The protein below binds the small molecule below.
Small molecule (SMILES): O=C(O)C(=O)CS(=O)(=O)O

Binding-site contacts:
Ligand atom O1S contacts residue ASN122 of chain 2.A at 3.5 Å (h-bond).
Ligand atom O2' contacts residue MG1 of chain 2.C at 2.2 Å.
Ligand atom O1S contacts residue SER123 of chain 2.A at 3.5 Å (h-bond).
Ligand atom O1 contacts residue SER46 of chain 2.A at 2.6 Å (h-bond).
Ligand atom O2' contacts residue GLY47 of chain 2.A at 3.1 Å (h-bond).
Ligand atom C1 contacts residue ASP85 of chain 2.A at 3.3 Å.
Ligand atom O1S contacts residue ARG159 of chain 2.A at 3.1 Å (salt-bridge).
Ligand atom O2' contacts residue ASP85 of chain 2.A at 2.9 Å (salt-bridge).
Ligand atom O1 contacts residue ALA238 of chain 2.A at 3.8 Å.
Ligand atom O3S contacts residue HIS190 of chain 2.A at 3.0 Å (h-bond).
Ligand atom O3S contacts residue SER123 of chain 2.A at 3.9 Å.
Ligand atom C1 contacts residue LEU48 of chain 2.A at 3.8 Å (hydrophobic).
Ligand atom S contacts residue ASN122 of chain 2.A at 3.8 Å.
Ligand atom O2 contacts residue MG1 of chain 2.C at 2.3 Å.
Ligand atom O3S contacts residue ASN122 of chain 2.A at 4.0 Å.
Ligand atom O2 contacts residue ASP85 of chain 2.A at 2.8 Å (salt-bridge).
Ligand atom O1 contacts residue GLY47 of chain 2.A at 4.1 Å.
Ligand atom O3S contacts residue ARG159 of chain 2.A at 4.1 Å.
Ligand atom O2' contacts residue SER46 of chain 2.A at 3.5 Å (h-bond).
Ligand atom O2S contacts residue ASN122 of chain 2.A at 3.2 Å (h-bond).
Ligand atom O2 contacts residue TRP44 of chain 2.A at 3.5 Å.
Ligand atom O2' contacts residue LEU48 of chain 2.A at 2.7 Å (h-bond).
Ligand atom O1S contacts residue MG1 of chain 2.C at 3.4 Å.
Ligand atom C3 contacts residue ARG159 of chain 2.A at 3.3 Å.
Ligand atom C3 contacts residue MG1 of chain 2.C at 3.7 Å.
Ligand atom C1 contacts residue GLY47 of chain 2.A at 3.8 Å.
Ligand atom O2 contacts residue ARG159 of chain 2.A at 2.6 Å (salt-bridge).
Ligand atom C2 contacts residue ASP85 of chain 2.A at 3.5 Å.
Ligand atom O1 contacts residue TRP44 of chain 2.A at 3.6 Å.
Ligand atom O3S contacts residue LEU124 of chain 2.A at 3.2 Å.
Ligand atom S contacts residue LEU124 of chain 2.A at 3.9 Å.
Ligand atom O1 contacts residue MG1 of chain 2.C at 4.0 Å.
Ligand atom O1 contacts residue LEU48 of chain 2.A at 4.1 Å.
Ligand atom C1 contacts residue SER46 of chain 2.A at 3.4 Å.
Ligand atom O2S contacts residue LEU124 of chain 2.A at 3.6 Å.
Ligand atom C2 contacts residue MG1 of chain 2.C at 2.6 Å.
Ligand atom O2S contacts residue LEU48 of chain 2.A at 4.0 Å.
Ligand atom S contacts residue ARG159 of chain 2.A at 3.8 Å.
Ligand atom C1 contacts residue MG1 of chain 2.C at 2.7 Å.
Ligand atom C2 contacts residue ARG159 of chain 2.A at 3.5 Å.

Sequence of chain 2.A:
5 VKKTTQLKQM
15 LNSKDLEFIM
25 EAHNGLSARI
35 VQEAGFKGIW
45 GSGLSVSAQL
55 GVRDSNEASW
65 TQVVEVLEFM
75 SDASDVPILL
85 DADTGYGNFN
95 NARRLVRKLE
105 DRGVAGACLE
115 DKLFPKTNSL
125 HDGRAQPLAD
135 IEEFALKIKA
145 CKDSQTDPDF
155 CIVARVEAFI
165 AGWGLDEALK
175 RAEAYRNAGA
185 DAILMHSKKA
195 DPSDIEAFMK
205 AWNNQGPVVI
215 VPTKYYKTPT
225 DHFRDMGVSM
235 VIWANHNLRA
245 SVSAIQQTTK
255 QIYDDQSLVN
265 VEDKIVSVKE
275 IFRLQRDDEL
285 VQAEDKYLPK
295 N